Sequence of chain 1.F:
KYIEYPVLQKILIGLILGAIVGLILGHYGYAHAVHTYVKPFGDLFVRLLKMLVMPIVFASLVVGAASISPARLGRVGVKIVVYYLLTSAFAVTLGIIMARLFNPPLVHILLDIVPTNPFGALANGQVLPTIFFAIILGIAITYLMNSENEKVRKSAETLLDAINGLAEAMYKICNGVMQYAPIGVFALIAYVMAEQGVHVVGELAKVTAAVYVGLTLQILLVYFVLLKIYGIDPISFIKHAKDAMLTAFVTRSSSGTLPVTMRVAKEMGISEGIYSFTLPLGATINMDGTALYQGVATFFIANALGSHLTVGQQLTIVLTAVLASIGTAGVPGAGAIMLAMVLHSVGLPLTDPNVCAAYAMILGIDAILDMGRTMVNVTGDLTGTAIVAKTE

The small molecule below binds the protein below.
Small molecule (SMILES): N[C@@H](CC(=O)O)C(=O)O

Binding-site contacts:
Ligand atom C contacts residue MET311 of chain 1.F at 3.7 Å (hydrophobic).
Ligand atom CA contacts residue ARG276 of chain 1.F at 3.4 Å.
Ligand atom C contacts residue THR398 of chain 1.F at 3.6 Å.
Ligand atom OD2 contacts residue ARG397 of chain 1.F at 2.6 Å (salt-bridge).
Ligand atom CG contacts residue PRO356 of chain 1.F at 4.1 Å (hydrophobic).
Ligand atom N contacts residue ASP394 of chain 1.F at 3.8 Å.
Ligand atom OD1 contacts residue GLY357 of chain 1.F at 4.1 Å.
Ligand atom N contacts residue ARG276 of chain 1.F at 2.6 Å (salt-bridge).
Ligand atom CG contacts residue GLY359 of chain 1.F at 3.6 Å.
Ligand atom CG contacts residue ARG397 of chain 1.F at 3.7 Å.
Ligand atom N contacts residue VAL355 of chain 1.F at 3.1 Å.
Ligand atom O contacts residue MET311 of chain 1.F at 3.4 Å.
Ligand atom OXT contacts residue MET311 of chain 1.F at 4.0 Å.
Ligand atom CG contacts residue ASP394 of chain 1.F at 3.4 Å.
Ligand atom OXT contacts residue SER278 of chain 1.F at 2.6 Å (h-bond).
Ligand atom OD2 contacts residue GLY359 of chain 1.F at 3.6 Å.
Ligand atom OD1 contacts residue PRO356 of chain 1.F at 3.5 Å (h-bond).
Ligand atom O contacts residue ASN401 of chain 1.F at 2.7 Å (h-bond).
Ligand atom OD2 contacts residue ASP394 of chain 1.F at 2.8 Å (salt-bridge).
Ligand atom C contacts residue ASN401 of chain 1.F at 3.8 Å.
Ligand atom CB contacts residue MET311 of chain 1.F at 4.0 Å (hydrophobic).
Ligand atom OXT contacts residue SER277 of chain 1.F at 3.4 Å.
Ligand atom OD1 contacts residue GLY359 of chain 1.F at 2.7 Å (h-bond).
Ligand atom O contacts residue SER278 of chain 1.F at 4.0 Å.
Ligand atom CA contacts residue THR398 of chain 1.F at 3.7 Å.
Ligand atom OXT contacts residue ARG276 of chain 1.F at 3.3 Å (salt-bridge).
Ligand atom OXT contacts residue GLY354 of chain 1.F at 2.9 Å (h-bond).
Ligand atom CA contacts residue GLY354 of chain 1.F at 4.1 Å.
Ligand atom N contacts residue GLY354 of chain 1.F at 3.6 Å.
Ligand atom C contacts residue SER278 of chain 1.F at 3.8 Å.
Ligand atom OD1 contacts residue ALA358 of chain 1.F at 3.6 Å.
Ligand atom OD1 contacts residue ASP394 of chain 1.F at 3.7 Å.
Ligand atom O contacts residue THR398 of chain 1.F at 3.3 Å.
Ligand atom OD1 contacts residue VAL355 of chain 1.F at 3.3 Å (h-bond).
Ligand atom CB contacts residue GLY354 of chain 1.F at 4.0 Å.
Ligand atom N contacts residue PRO356 of chain 1.F at 3.0 Å (h-bond).
Ligand atom OXT contacts residue THR398 of chain 1.F at 3.9 Å.
Ligand atom C contacts residue GLY354 of chain 1.F at 3.8 Å.
Ligand atom C contacts residue ARG276 of chain 1.F at 3.5 Å.
Ligand atom OXT contacts residue VAL355 of chain 1.F at 3.9 Å.